A protein and the small-molecule ligand that binds it are described below.
Small molecule (SMILES): CC(=O)N[C@@H]1[C@@H](O)[C@H](O)[C@@H](CO)O[C@H]1O

Binding-site contacts:
Ligand atom O5 contacts residue ASN98 of chain 1.B at 2.4 Å (h-bond).
Ligand atom C5 contacts residue ASN98 of chain 1.B at 3.7 Å.
Ligand atom C2 contacts residue ASN98 of chain 1.B at 2.4 Å.
Ligand atom C4 contacts residue ASN98 of chain 1.B at 4.2 Å.
Ligand atom O7 contacts residue ASN98 of chain 1.B at 3.2 Å (h-bond).
Ligand atom C5 contacts residue ARG220 of chain 1.B at 4.1 Å.
Ligand atom C1 contacts residue ARG220 of chain 1.B at 4.2 Å.
Ligand atom C3 contacts residue ASN98 of chain 1.B at 3.8 Å.
Ligand atom O6 contacts residue ASN98 of chain 1.B at 4.4 Å.
Ligand atom C7 contacts residue ASN98 of chain 1.B at 3.4 Å.
Ligand atom O6 contacts residue ARG220 of chain 1.B at 3.8 Å.
Ligand atom C6 contacts residue ARG220 of chain 1.B at 4.4 Å.
Ligand atom N2 contacts residue GLN97 of chain 1.B at 4.3 Å.
Ligand atom C1 contacts residue ASN98 of chain 1.B at 1.4 Å.
Ligand atom O5 contacts residue ARG220 of chain 1.B at 3.9 Å.
Ligand atom C7 contacts residue GLN97 of chain 1.B at 4.4 Å.
Ligand atom C8 contacts residue GLN97 of chain 1.B at 4.1 Å.
Ligand atom N2 contacts residue ASN98 of chain 1.B at 3.0 Å (h-bond).

Sequence of chain 1.B:
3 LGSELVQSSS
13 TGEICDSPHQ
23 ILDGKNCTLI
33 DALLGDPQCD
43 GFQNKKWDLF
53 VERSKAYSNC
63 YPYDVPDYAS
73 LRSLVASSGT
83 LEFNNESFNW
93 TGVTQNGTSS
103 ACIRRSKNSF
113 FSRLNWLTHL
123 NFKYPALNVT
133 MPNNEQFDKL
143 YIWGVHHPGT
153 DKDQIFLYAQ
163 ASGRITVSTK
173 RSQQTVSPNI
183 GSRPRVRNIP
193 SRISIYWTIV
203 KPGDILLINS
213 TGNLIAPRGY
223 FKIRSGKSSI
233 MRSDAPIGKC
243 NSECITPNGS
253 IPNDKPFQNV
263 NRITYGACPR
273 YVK